A protein and the small-molecule ligand that binds it are described below.
Small molecule (SMILES): CC(C)C[C@H](NC(=O)[C@@H](Cc1cccc2ccccc12)NC(=O)N1CCOCC1)B(O)O

Sequence of chain 1.R:
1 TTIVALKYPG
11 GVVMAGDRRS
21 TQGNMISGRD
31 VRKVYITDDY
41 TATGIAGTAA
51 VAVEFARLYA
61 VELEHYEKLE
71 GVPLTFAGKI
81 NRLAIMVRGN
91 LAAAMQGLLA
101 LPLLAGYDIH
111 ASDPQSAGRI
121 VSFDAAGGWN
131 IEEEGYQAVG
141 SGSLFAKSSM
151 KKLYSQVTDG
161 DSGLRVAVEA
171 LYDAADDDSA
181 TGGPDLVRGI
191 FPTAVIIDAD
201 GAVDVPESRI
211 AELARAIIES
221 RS

Sequence of chain 1.F:
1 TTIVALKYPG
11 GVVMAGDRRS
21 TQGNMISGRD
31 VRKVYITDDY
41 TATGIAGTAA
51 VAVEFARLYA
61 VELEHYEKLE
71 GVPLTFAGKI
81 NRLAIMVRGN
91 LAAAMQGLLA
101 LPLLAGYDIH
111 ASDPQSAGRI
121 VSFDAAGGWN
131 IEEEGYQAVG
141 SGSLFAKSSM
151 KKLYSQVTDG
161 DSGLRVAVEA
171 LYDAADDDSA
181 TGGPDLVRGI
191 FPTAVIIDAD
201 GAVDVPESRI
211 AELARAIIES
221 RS

Binding-site contacts:
Ligand atom O17 contacts residue THR1 of chain 1.F at 2.4 Å (h-bond).
Ligand atom B contacts residue THR1 of chain 1.F at 1.6 Å.
Ligand atom C40 contacts residue ASP124 of chain 1.R at 3.4 Å.
Ligand atom C38 contacts residue GLN22 of chain 1.F at 3.6 Å.
Ligand atom O12 contacts residue GLY47 of chain 1.F at 3.2 Å.
Ligand atom C22 contacts residue THR1 of chain 1.F at 3.4 Å.
Ligand atom C24 contacts residue ALA49 of chain 1.F at 3.6 Å (hydrophobic).
Ligand atom C35 contacts residue ALA49 of chain 1.F at 2.9 Å (hydrophobic).
Ligand atom C22 contacts residue GLY47 of chain 1.F at 3.6 Å.
Ligand atom O16 contacts residue ALA46 of chain 1.F at 3.2 Å.
Ligand atom C37 contacts residue SER27 of chain 1.F at 3.4 Å.
Ligand atom C5 contacts residue THR21 of chain 1.F at 2.5 Å.
Ligand atom O3 contacts residue SER20 of chain 1.F at 3.7 Å.
Ligand atom C15 contacts residue THR1 of chain 1.F at 2.5 Å.
Ligand atom C36 contacts residue THR48 of chain 1.F at 3.7 Å.
Ligand atom C35 contacts residue THR48 of chain 1.F at 3.4 Å.
Ligand atom B contacts residue GLY47 of chain 1.F at 3.8 Å.
Ligand atom C36 contacts residue ALA49 of chain 1.F at 3.2 Å (hydrophobic).
Ligand atom C37 contacts residue THR21 of chain 1.F at 2.9 Å.
Ligand atom C39 contacts residue GLN22 of chain 1.F at 3.7 Å.
Ligand atom C34 contacts residue ASP124 of chain 1.R at 3.6 Å.
Ligand atom O3 contacts residue THR21 of chain 1.F at 3.1 Å (h-bond).
Ligand atom C31 contacts residue THR21 of chain 1.F at 3.6 Å.
Ligand atom C37 contacts residue SER20 of chain 1.F at 3.6 Å.
Ligand atom C24 contacts residue ALA52 of chain 1.F at 3.6 Å (hydrophobic).
Ligand atom C15 contacts residue GLY47 of chain 1.F at 3.8 Å.
Ligand atom O16 contacts residue THR1 of chain 1.F at 2.4 Å (h-bond).
Ligand atom C25 contacts residue ALA49 of chain 1.F at 3.5 Å (hydrophobic).
Ligand atom N6 contacts residue THR21 of chain 1.F at 3.5 Å (h-bond).
Ligand atom C4 contacts residue THR21 of chain 1.F at 3.4 Å.
Ligand atom N1 contacts residue GLY47 of chain 1.F at 3.4 Å (h-bond).
Ligand atom C13 contacts residue THR48 of chain 1.F at 3.7 Å.
Ligand atom C4 contacts residue GLY47 of chain 1.F at 3.7 Å.
Ligand atom O16 contacts residue GLY47 of chain 1.F at 2.7 Å (h-bond).
Ligand atom C34 contacts residue ALA49 of chain 1.F at 3.5 Å (hydrophobic).
Ligand atom C32 contacts residue THR21 of chain 1.F at 3.7 Å.
Ligand atom C38 contacts residue SER27 of chain 1.F at 3.0 Å.
Ligand atom C22 contacts residue LYS33 of chain 1.F at 3.8 Å.
Ligand atom C36 contacts residue GLY47 of chain 1.F at 3.8 Å.
Ligand atom C2 contacts residue GLY47 of chain 1.F at 3.8 Å.